The small molecule below binds the protein below.
Small molecule (SMILES): CC(=O)N[C@@H]1[C@@H](O)[C@H](O)[C@@H](CO)O[C@H]1O

Binding-site contacts:
Ligand atom O5 contacts residue ASN156 of chain 49.F at 2.5 Å (h-bond).
Ligand atom C1 contacts residue GLY126 of chain 49.F at 3.4 Å.
Ligand atom C1 contacts residue ASN156 of chain 49.F at 1.4 Å.
Ligand atom C3 contacts residue GLU127 of chain 49.F at 3.6 Å.
Ligand atom C3 contacts residue ASN156 of chain 49.F at 3.6 Å.
Ligand atom C5 contacts residue GLY126 of chain 49.F at 4.0 Å.
Ligand atom O7 contacts residue ASN156 of chain 49.F at 3.2 Å (h-bond).
Ligand atom C8 contacts residue ASN156 of chain 49.F at 4.2 Å.
Ligand atom O3 contacts residue GLU127 of chain 49.F at 4.2 Å.
Ligand atom C6 contacts residue GLU127 of chain 49.F at 3.8 Å.
Ligand atom C4 contacts residue GLU127 of chain 49.F at 3.6 Å.
Ligand atom C7 contacts residue ASN156 of chain 49.F at 3.3 Å.
Ligand atom C2 contacts residue ASN156 of chain 49.F at 2.3 Å.
Ligand atom C6 contacts residue LYS128 of chain 49.F at 4.3 Å.
Ligand atom O4 contacts residue GLU127 of chain 49.F at 3.1 Å (salt-bridge).
Ligand atom C4 contacts residue ASN156 of chain 49.F at 4.2 Å.
Ligand atom C5 contacts residue GLU127 of chain 49.F at 3.6 Å.
Ligand atom N2 contacts residue ASN156 of chain 49.F at 2.5 Å (h-bond).
Ligand atom C8 contacts residue PRO179 of chain 49.F at 4.4 Å (hydrophobic).
Ligand atom O5 contacts residue GLY126 of chain 49.F at 3.7 Å.
Ligand atom C5 contacts residue ASN156 of chain 49.F at 3.7 Å.

Sequence of chain 49.F:
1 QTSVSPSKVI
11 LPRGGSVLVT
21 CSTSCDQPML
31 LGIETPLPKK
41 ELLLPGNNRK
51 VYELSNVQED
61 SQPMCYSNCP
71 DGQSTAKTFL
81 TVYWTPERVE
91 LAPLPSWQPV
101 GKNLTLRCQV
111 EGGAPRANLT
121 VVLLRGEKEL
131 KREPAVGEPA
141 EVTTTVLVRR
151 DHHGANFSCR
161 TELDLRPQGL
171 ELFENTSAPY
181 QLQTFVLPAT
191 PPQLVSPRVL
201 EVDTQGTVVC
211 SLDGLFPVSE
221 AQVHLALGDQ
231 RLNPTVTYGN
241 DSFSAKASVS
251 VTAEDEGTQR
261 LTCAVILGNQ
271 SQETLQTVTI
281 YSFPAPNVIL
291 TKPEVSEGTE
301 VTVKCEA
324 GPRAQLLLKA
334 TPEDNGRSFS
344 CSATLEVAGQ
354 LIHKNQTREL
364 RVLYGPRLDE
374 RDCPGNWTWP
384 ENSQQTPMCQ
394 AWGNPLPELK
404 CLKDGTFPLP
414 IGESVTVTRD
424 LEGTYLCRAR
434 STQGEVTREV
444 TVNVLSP